The protein below binds the small molecule below.
Small molecule (SMILES): CC(=O)N[C@@H]1[C@@H](O)[C@H](O)[C@@H](CO)O[C@H]1O

Binding-site contacts:
Ligand atom C2 contacts residue ASN326 of chain 1.C at 2.4 Å.
Ligand atom N2 contacts residue ASN326 of chain 1.C at 2.8 Å (h-bond).
Ligand atom O7 contacts residue ASN326 of chain 1.C at 3.8 Å.
Ligand atom C3 contacts residue ASN326 of chain 1.C at 3.8 Å.
Ligand atom C5 contacts residue ASN326 of chain 1.C at 3.7 Å.
Ligand atom O5 contacts residue ASN326 of chain 1.C at 2.4 Å (h-bond).
Ligand atom C1 contacts residue ASN326 of chain 1.C at 1.4 Å.
Ligand atom C7 contacts residue ASN326 of chain 1.C at 3.5 Å.
Ligand atom C4 contacts residue ASN326 of chain 1.C at 4.2 Å.

Sequence of chain 1.C:
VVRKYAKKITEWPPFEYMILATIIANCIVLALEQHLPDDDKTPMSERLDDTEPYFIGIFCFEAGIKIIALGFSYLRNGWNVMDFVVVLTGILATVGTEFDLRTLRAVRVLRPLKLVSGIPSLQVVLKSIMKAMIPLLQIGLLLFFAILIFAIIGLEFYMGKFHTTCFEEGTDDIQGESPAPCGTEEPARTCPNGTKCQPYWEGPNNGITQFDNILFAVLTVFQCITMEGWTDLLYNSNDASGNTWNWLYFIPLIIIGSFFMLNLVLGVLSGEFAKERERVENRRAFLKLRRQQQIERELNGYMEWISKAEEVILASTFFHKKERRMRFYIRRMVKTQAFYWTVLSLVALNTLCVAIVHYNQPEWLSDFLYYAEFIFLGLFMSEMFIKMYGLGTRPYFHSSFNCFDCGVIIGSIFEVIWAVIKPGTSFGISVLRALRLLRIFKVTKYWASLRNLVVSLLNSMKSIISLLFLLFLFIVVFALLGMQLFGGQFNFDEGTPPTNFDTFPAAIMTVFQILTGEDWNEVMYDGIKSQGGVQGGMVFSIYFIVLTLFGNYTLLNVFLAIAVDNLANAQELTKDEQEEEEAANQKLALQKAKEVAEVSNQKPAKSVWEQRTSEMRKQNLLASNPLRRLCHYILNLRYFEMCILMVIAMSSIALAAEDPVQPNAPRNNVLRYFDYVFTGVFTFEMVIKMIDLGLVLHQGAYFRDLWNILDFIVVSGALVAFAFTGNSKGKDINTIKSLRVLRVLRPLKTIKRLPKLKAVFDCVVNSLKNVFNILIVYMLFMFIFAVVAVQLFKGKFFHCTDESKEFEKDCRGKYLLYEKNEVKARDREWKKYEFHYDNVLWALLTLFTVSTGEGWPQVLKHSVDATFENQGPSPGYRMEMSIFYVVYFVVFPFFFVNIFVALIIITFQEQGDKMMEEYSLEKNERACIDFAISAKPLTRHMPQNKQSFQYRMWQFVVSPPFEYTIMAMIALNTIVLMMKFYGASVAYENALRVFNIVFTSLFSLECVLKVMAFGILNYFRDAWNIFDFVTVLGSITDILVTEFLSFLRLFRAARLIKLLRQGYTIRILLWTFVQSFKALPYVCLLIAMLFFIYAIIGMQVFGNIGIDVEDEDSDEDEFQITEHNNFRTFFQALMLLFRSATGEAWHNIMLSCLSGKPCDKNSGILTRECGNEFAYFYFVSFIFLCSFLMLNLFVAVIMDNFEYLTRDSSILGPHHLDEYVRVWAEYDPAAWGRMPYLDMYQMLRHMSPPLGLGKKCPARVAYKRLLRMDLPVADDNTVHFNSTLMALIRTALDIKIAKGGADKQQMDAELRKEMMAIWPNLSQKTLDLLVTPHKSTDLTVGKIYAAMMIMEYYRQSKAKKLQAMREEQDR